Binding-site contacts:
Ligand atom O5 contacts residue GLU137 of chain 1.F at 4.2 Å.
Ligand atom C5 contacts residue ASN72 of chain 1.F at 3.7 Å.
Ligand atom C2 contacts residue SO41 of chain 1.DA at 3.9 Å.
Ligand atom O5 contacts residue ASN72 of chain 1.F at 2.4 Å (h-bond).
Ligand atom O7 contacts residue SO41 of chain 1.DA at 3.8 Å.
Ligand atom N2 contacts residue SO41 of chain 1.DA at 3.6 Å (h-bond).
Ligand atom C2 contacts residue ASN72 of chain 1.F at 2.5 Å.
Ligand atom C1 contacts residue SO41 of chain 1.DA at 4.0 Å.
Ligand atom N2 contacts residue ASN72 of chain 1.F at 3.0 Å (h-bond).
Ligand atom C7 contacts residue SO41 of chain 1.DA at 3.5 Å.
Ligand atom C8 contacts residue SO41 of chain 1.DA at 3.0 Å.
Ligand atom C7 contacts residue ASN72 of chain 1.F at 4.0 Å.
Ligand atom C1 contacts residue GLU137 of chain 1.F at 4.1 Å.
Ligand atom C3 contacts residue ASN72 of chain 1.F at 3.8 Å.
Ligand atom C1 contacts residue ASN72 of chain 1.F at 1.4 Å.
Ligand atom C4 contacts residue ASN72 of chain 1.F at 4.2 Å.
Ligand atom C3 contacts residue GLU137 of chain 1.F at 4.5 Å.
Ligand atom C5 contacts residue GLU137 of chain 1.F at 3.8 Å.

This protein binds this small molecule.
Small molecule (SMILES): CC(=O)N[C@@H]1[C@@H](O)[C@H](O)[C@@H](CO)O[C@H]1O

Sequence of chain 1.F:
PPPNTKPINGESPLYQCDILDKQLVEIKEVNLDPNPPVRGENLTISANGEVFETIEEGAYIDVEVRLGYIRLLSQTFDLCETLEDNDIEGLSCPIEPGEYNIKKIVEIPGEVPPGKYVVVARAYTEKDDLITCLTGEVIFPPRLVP